Sequence of chain 1.A:
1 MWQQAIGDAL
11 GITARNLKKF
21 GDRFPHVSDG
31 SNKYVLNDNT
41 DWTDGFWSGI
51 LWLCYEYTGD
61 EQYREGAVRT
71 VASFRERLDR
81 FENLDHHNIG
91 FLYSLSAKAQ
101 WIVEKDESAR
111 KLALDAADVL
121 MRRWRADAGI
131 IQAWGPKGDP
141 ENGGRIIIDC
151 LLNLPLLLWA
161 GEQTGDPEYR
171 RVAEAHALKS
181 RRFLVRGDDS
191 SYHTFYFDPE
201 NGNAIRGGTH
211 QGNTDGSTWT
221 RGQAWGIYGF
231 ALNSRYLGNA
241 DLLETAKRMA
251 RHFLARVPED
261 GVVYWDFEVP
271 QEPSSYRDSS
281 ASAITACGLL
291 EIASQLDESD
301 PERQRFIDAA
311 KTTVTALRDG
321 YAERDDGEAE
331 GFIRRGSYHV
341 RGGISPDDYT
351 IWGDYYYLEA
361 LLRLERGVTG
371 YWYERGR

The small molecule below binds the protein below.
Small molecule (SMILES): CC(=O)N[C@@H]1[C@@H](O[C@@H]2OC(C(=O)O)=C[C@H](O)[C@H]2O)[C@@H](O)[C@@H](CO)O[C@H]1O

Binding-site contacts:
Ligand atom C6 contacts residue TRP42 of chain 1.A at 3.6 Å (hydrophobic).
Ligand atom O7 contacts residue TRP134 of chain 1.A at 3.1 Å (h-bond).
Ligand atom C4 contacts residue TYR338 of chain 1.A at 3.8 Å (hydrophobic).
Ligand atom O6A contacts residue ARG221 of chain 1.A at 2.8 Å (salt-bridge).
Ligand atom C5 contacts residue TYR338 of chain 1.A at 3.2 Å (hydrophobic).
Ligand atom C1 contacts residue TYR338 of chain 1.A at 3.8 Å (hydrophobic).
Ligand atom C2 contacts residue ASN88 of chain 1.A at 3.5 Å.
Ligand atom O6B contacts residue GLN211 of chain 1.A at 3.2 Å (h-bond).
Ligand atom O4 contacts residue GLN211 of chain 1.A at 3.5 Å (h-bond).
Ligand atom C2 contacts residue TRP134 of chain 1.A at 3.6 Å (hydrophobic).
Ligand atom C3 contacts residue ASN88 of chain 1.A at 3.5 Å.
Ligand atom C5 contacts residue TRP42 of chain 1.A at 3.4 Å (hydrophobic).
Ligand atom C6 contacts residue TRP219 of chain 1.A at 3.8 Å (hydrophobic).
Ligand atom C3 contacts residue ASP149 of chain 1.A at 3.3 Å.
Ligand atom O3 contacts residue TRP134 of chain 1.A at 3.3 Å.
Ligand atom C6 contacts residue HIS339 of chain 1.A at 3.5 Å.
Ligand atom C4 contacts residue TRP42 of chain 1.A at 3.4 Å (hydrophobic).
Ligand atom O6A contacts residue TRP219 of chain 1.A at 3.6 Å.
Ligand atom O4 contacts residue TRP134 of chain 1.A at 3.8 Å.
Ligand atom C6 contacts residue ARG221 of chain 1.A at 3.5 Å.
Ligand atom O6A contacts residue TRP42 of chain 1.A at 3.7 Å.
Ligand atom O6 contacts residue ILE344 of chain 1.A at 3.4 Å.
Ligand atom O3 contacts residue ASP149 of chain 1.A at 2.9 Å (salt-bridge).
Ligand atom O3 contacts residue ASN88 of chain 1.A at 3.1 Å (h-bond).
Ligand atom O4 contacts residue HIS210 of chain 1.A at 3.0 Å (h-bond).
Ligand atom O6A contacts residue ASP149 of chain 1.A at 3.6 Å.
Ligand atom O2 contacts residue TRP134 of chain 1.A at 2.8 Å (h-bond).
Ligand atom O2 contacts residue ASN88 of chain 1.A at 2.5 Å (h-bond).
Ligand atom C5 contacts residue ASP149 of chain 1.A at 3.4 Å.
Ligand atom O6B contacts residue ARG221 of chain 1.A at 2.9 Å (salt-bridge).
Ligand atom O6 contacts residue HIS339 of chain 1.A at 3.3 Å.
Ligand atom C4 contacts residue ASP149 of chain 1.A at 2.8 Å.
Ligand atom O2 contacts residue HIS87 of chain 1.A at 3.4 Å (h-bond).
Ligand atom O5 contacts residue GLN211 of chain 1.A at 3.8 Å.
Ligand atom O6A contacts residue TRP225 of chain 1.A at 3.2 Å (h-bond).
Ligand atom C3 contacts residue TYR338 of chain 1.A at 3.7 Å (hydrophobic).
Ligand atom C7 contacts residue TRP134 of chain 1.A at 3.8 Å (hydrophobic).
Ligand atom O6B contacts residue TYR338 of chain 1.A at 3.6 Å.
Ligand atom O3 contacts residue HIS87 of chain 1.A at 3.2 Å (h-bond).
Ligand atom C6 contacts residue GLN211 of chain 1.A at 3.7 Å.